Binding-site contacts:
Ligand atom N2 contacts residue ASN328 of chain 1.E at 2.9 Å (h-bond).
Ligand atom C1 contacts residue ASN328 of chain 1.E at 1.4 Å.
Ligand atom C5 contacts residue ASN328 of chain 1.E at 3.6 Å.
Ligand atom C4 contacts residue ASN328 of chain 1.E at 4.1 Å.
Ligand atom C3 contacts residue ASN328 of chain 1.E at 3.7 Å.
Ligand atom O7 contacts residue ASN328 of chain 1.E at 3.7 Å.
Ligand atom C2 contacts residue ASN328 of chain 1.E at 2.3 Å.
Ligand atom C7 contacts residue ASN328 of chain 1.E at 3.5 Å.
Ligand atom O5 contacts residue ASN328 of chain 1.E at 2.3 Å (h-bond).
Ligand atom O6 contacts residue ASN328 of chain 1.E at 4.1 Å.

Sequence of chain 1.E:
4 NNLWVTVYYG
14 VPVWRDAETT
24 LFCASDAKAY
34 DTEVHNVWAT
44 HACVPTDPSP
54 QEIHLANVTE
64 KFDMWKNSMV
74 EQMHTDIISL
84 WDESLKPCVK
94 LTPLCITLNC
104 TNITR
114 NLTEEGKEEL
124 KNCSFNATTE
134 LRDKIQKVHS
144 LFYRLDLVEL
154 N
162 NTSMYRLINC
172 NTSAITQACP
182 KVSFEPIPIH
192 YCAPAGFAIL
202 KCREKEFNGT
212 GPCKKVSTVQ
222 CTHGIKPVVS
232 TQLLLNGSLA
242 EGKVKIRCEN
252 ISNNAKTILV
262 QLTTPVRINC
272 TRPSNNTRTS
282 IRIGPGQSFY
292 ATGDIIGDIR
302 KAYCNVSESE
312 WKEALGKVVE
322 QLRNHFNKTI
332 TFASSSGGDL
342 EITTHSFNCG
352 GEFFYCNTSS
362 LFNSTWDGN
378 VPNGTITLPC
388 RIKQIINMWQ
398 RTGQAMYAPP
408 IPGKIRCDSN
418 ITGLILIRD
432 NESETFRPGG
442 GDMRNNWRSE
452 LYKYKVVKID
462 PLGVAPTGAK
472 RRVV

This small molecule binds to this protein.
Small molecule (SMILES): CC(=O)N[C@@H]1[C@@H](O)[C@H](O)[C@@H](CO)O[C@H]1O